Sequence of chain 48.B:
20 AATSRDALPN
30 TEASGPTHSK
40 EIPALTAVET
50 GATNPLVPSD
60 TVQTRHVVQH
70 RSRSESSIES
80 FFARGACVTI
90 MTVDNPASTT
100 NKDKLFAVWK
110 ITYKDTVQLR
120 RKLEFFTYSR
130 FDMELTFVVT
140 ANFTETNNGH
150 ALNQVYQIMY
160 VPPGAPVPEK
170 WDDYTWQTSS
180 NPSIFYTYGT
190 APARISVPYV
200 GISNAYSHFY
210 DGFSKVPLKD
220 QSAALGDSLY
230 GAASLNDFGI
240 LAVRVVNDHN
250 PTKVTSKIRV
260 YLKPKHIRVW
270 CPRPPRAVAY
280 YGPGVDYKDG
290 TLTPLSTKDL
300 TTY

A small-molecule ligand and the protein it binds are described below.
Small molecule (SMILES): CCOC(=O)c1ccc(OCCC2CCN(c3ccc(C)nn3)CC2)cc1

Sequence of chain 48.D:
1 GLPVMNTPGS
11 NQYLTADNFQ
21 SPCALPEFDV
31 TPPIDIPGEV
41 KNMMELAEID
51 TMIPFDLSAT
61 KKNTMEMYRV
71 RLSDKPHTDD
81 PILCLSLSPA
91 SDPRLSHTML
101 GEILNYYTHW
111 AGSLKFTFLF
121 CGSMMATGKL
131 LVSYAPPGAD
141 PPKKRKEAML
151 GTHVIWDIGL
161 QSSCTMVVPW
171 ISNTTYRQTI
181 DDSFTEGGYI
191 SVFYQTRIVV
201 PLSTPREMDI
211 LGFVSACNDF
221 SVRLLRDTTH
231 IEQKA

Binding-site contacts:
Ligand atom C3 contacts residue ALA24 of chain 48.D at 3.5 Å (hydrophobic).
Ligand atom N6 contacts residue VAL196 of chain 48.B at 3.9 Å.
Ligand atom C13 contacts residue VAL199 of chain 48.B at 3.7 Å (hydrophobic).
Ligand atom C18 contacts residue PHE237 of chain 48.B at 3.6 Å (hydrophobic).
Ligand atom C17 contacts residue PHE237 of chain 48.B at 3.7 Å (hydrophobic).
Ligand atom C4 contacts residue VAL196 of chain 48.B at 3.9 Å (hydrophobic).
Ligand atom O22 contacts residue TYR112 of chain 48.B at 3.5 Å.
Ligand atom C12 contacts residue PHE237 of chain 48.B at 3.5 Å (hydrophobic).
Ligand atom C4 contacts residue TYR159 of chain 48.B at 3.5 Å (hydrophobic).
Ligand atom O23 contacts residue PHE237 of chain 48.B at 3.8 Å.
Ligand atom O14 contacts residue MET132 of chain 48.B at 3.4 Å.
Ligand atom C11 contacts residue ILE110 of chain 48.B at 3.6 Å (hydrophobic).
Ligand atom N4 contacts residue LEU134 of chain 48.B at 3.7 Å.
Ligand atom C1 contacts residue PRO181 of chain 48.B at 3.7 Å (hydrophobic).
Ligand atom N3 contacts residue ILE194 of chain 48.B at 3.6 Å.
Ligand atom N3 contacts residue TYR159 of chain 48.B at 3.9 Å.
Ligand atom C2 contacts residue ILE194 of chain 48.B at 3.5 Å (hydrophobic).
Ligand atom N4 contacts residue LEU240 of chain 48.B at 3.6 Å.
Ligand atom C2 contacts residue TYR159 of chain 48.B at 3.5 Å (hydrophobic).
Ligand atom N3 contacts residue LEU240 of chain 48.B at 3.5 Å.
Ligand atom C19 contacts residue TYR205 of chain 48.B at 3.7 Å (hydrophobic).
Ligand atom C8 contacts residue VAL196 of chain 48.B at 3.6 Å (hydrophobic).
Ligand atom C20 contacts residue TYR205 of chain 48.B at 3.5 Å (hydrophobic).
Ligand atom C10 contacts residue MET132 of chain 48.B at 3.3 Å (hydrophobic).
Ligand atom C21 contacts residue TYR112 of chain 48.B at 3.3 Å (hydrophobic).
Ligand atom C21 contacts residue PHE237 of chain 48.B at 3.7 Å (hydrophobic).
Ligand atom C11 contacts residue LEU134 of chain 48.B at 3.8 Å (hydrophobic).
Ligand atom C17 contacts residue TYR112 of chain 48.B at 3.8 Å (hydrophobic).
Ligand atom C18 contacts residue TYR112 of chain 48.B at 3.7 Å (hydrophobic).
Ligand atom O22 contacts residue TYR205 of chain 48.B at 3.8 Å.
Ligand atom C7 contacts residue VAL196 of chain 48.B at 3.6 Å (hydrophobic).
Ligand atom C8 contacts residue VAL199 of chain 48.B at 3.7 Å (hydrophobic).
Ligand atom C25 contacts residue SER206 of chain 48.B at 3.8 Å.
Ligand atom C3 contacts residue TYR159 of chain 48.B at 3.6 Å (hydrophobic).
Ligand atom C7 contacts residue TYR159 of chain 48.B at 3.7 Å (hydrophobic).
Ligand atom C13 contacts residue MET132 of chain 48.B at 3.8 Å (hydrophobic).
Ligand atom C25 contacts residue ASP236 of chain 48.B at 3.5 Å.
Ligand atom C5 contacts residue VAL196 of chain 48.B at 3.8 Å (hydrophobic).
Ligand atom O23 contacts residue TYR112 of chain 48.B at 3.5 Å.
Ligand atom C10 contacts residue ILE110 of chain 48.B at 3.5 Å (hydrophobic).